Sequence of chain 1.A:
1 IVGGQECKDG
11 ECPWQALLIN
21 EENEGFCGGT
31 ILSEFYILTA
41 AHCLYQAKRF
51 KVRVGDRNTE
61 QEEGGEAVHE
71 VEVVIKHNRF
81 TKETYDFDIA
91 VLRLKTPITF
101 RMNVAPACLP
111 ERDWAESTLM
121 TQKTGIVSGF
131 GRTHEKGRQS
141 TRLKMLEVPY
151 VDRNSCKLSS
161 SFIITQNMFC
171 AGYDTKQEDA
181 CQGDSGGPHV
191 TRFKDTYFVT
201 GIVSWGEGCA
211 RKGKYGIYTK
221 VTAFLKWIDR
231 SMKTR

A protein and the small-molecule ligand that binds it are described below.
Small molecule (SMILES): O=C1[C@@H](NS(=O)(=O)c2ccc3cc(Cl)ccc3c2)CCN1c1ccc([C@@H]2CCCN2)cc1F

Binding-site contacts:
Ligand atom C7 contacts residue THR84 of chain 1.A at 3.6 Å.
Ligand atom C3 contacts residue ASP179 of chain 1.A at 3.7 Å.
Ligand atom C14 contacts residue GLY206 of chain 1.A at 3.5 Å.
Ligand atom CL1 contacts residue TYR218 of chain 1.A at 3.4 Å.
Ligand atom O3 contacts residue TRP205 of chain 1.A at 3.6 Å.
Ligand atom CL1 contacts residue GLY216 of chain 1.A at 3.5 Å.
Ligand atom O2 contacts residue GLN182 of chain 1.A at 3.1 Å.
Ligand atom C2 contacts residue ASP179 of chain 1.A at 3.4 Å.
Ligand atom C26 contacts residue PHE162 of chain 1.A at 3.5 Å (hydrophobic).
Ligand atom C11 contacts residue GLU83 of chain 1.A at 3.6 Å.
Ligand atom CL1 contacts residue VAL203 of chain 1.A at 3.7 Å.
Ligand atom C17 contacts residue TRP205 of chain 1.A at 3.6 Å (hydrophobic).
Ligand atom C11 contacts residue TYR85 of chain 1.A at 3.5 Å (hydrophobic).
Ligand atom C15 contacts residue GLY206 of chain 1.A at 3.5 Å.
Ligand atom C8 contacts residue GLU83 of chain 1.A at 3.4 Å.
Ligand atom C3 contacts residue ALA180 of chain 1.A at 3.3 Å (hydrophobic).
Ligand atom C11 contacts residue THR84 of chain 1.A at 3.5 Å.
Ligand atom O3 contacts residue GLY206 of chain 1.A at 3.2 Å (h-bond).
Ligand atom C18 contacts residue TRP205 of chain 1.A at 3.7 Å (hydrophobic).
Ligand atom CL1 contacts residue ILE217 of chain 1.A at 3.5 Å.
Ligand atom C17 contacts residue GLY206 of chain 1.A at 3.7 Å.
Ligand atom C50 contacts residue GLY206 of chain 1.A at 2.8 Å.
Ligand atom C1 contacts residue TRP205 of chain 1.A at 3.4 Å (hydrophobic).
Ligand atom C9 contacts residue VAL203 of chain 1.A at 3.3 Å (hydrophobic).
Ligand atom C4 contacts residue GLY206 of chain 1.A at 3.7 Å.
Ligand atom C18 contacts residue SER185 of chain 1.A at 3.4 Å.
Ligand atom F2 contacts residue TYR85 of chain 1.A at 3.5 Å.
Ligand atom C5 contacts residue GLY208 of chain 1.A at 3.4 Å.
Ligand atom C3 contacts residue GLY208 of chain 1.A at 3.5 Å.
Ligand atom C5 contacts residue CYS209 of chain 1.A at 3.7 Å (hydrophobic).
Ligand atom O1 contacts residue CYS209 of chain 1.A at 3.3 Å (h-bond).
Ligand atom C9 contacts residue TRP205 of chain 1.A at 3.5 Å (hydrophobic).
Ligand atom N4 contacts residue PHE162 of chain 1.A at 3.5 Å.
Ligand atom C22 contacts residue GLY206 of chain 1.A at 3.6 Å.
Ligand atom C26 contacts residue TRP205 of chain 1.A at 3.5 Å (hydrophobic).
Ligand atom N2 contacts residue GLY206 of chain 1.A at 3.0 Å (h-bond).
Ligand atom C27 contacts residue TRP205 of chain 1.A at 3.6 Å (hydrophobic).
Ligand atom C12 contacts residue GLY206 of chain 1.A at 3.2 Å.
Ligand atom C2 contacts residue ALA180 of chain 1.A at 3.6 Å (hydrophobic).
Ligand atom C1 contacts residue ALA180 of chain 1.A at 3.6 Å (hydrophobic).